Sequence of chain 53.H:
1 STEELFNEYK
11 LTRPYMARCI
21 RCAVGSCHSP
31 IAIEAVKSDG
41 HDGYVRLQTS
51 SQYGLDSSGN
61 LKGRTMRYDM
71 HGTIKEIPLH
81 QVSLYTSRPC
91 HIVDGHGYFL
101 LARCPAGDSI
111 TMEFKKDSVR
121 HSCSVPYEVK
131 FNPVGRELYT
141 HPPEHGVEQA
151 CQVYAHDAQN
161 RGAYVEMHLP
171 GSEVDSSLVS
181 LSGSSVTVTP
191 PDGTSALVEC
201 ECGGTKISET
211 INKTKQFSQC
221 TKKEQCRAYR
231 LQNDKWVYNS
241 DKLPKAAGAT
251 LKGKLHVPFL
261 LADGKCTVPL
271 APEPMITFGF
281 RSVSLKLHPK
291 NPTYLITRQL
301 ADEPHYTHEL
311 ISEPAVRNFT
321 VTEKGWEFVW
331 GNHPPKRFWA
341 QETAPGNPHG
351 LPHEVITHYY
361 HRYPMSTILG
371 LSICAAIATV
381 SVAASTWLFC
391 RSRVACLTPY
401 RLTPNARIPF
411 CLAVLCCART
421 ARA

Binding-site contacts:
Ligand atom O6 contacts residue ASN212 of chain 53.H at 4.3 Å.
Ligand atom N2 contacts residue ILE211 of chain 53.H at 4.5 Å.
Ligand atom N2 contacts residue ASN212 of chain 53.H at 2.9 Å (h-bond).
Ligand atom C5 contacts residue ASN212 of chain 53.H at 3.7 Å.
Ligand atom C1 contacts residue ILE211 of chain 53.H at 4.3 Å (hydrophobic).
Ligand atom O5 contacts residue ASN212 of chain 53.H at 2.4 Å (h-bond).
Ligand atom C7 contacts residue ASN212 of chain 53.H at 4.0 Å.
Ligand atom C2 contacts residue ASN212 of chain 53.H at 2.5 Å.
Ligand atom C1 contacts residue ASN212 of chain 53.H at 1.4 Å.
Ligand atom C4 contacts residue ASN212 of chain 53.H at 4.2 Å.
Ligand atom C3 contacts residue ASN212 of chain 53.H at 3.8 Å.

This small molecule binds to this protein.
Small molecule (SMILES): CC(=O)N[C@@H]1[C@@H](O)[C@H](O)[C@@H](CO)O[C@H]1O